Sequence of chain 1.A:
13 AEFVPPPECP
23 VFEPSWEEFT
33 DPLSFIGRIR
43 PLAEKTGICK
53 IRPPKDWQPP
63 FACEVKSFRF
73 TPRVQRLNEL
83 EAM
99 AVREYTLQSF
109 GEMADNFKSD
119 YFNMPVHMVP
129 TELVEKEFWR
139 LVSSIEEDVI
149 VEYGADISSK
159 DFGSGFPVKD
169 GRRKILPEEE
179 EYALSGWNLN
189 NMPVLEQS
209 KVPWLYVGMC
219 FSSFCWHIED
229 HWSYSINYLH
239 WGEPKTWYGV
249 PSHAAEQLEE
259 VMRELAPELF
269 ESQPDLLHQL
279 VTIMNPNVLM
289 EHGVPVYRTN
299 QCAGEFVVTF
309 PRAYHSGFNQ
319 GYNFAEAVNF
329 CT

This protein binds this small molecule.
Small molecule (SMILES): Cn1ccnc1CCO[C@H](c1cc2nccc(C(=O)O)c2[nH]1)c1ccccc1Cl

Binding-site contacts:
Ligand atom N13 contacts residue LEU278 of chain 1.A at 3.4 Å.
Ligand atom C21 contacts residue MN1 of chain 1.C at 3.2 Å.
Ligand atom C28 contacts residue TRP245 of chain 1.A at 3.6 Å (hydrophobic).
Ligand atom O25 contacts residue TYR151 of chain 1.A at 3.4 Å (h-bond).
Ligand atom C21 contacts residue HIS225 of chain 1.A at 3.4 Å.
Ligand atom C03 contacts residue PHE222 of chain 1.A at 3.6 Å (hydrophobic).
Ligand atom O26 contacts residue TYR151 of chain 1.A at 2.5 Å (h-bond).
Ligand atom N29 contacts residue HIS225 of chain 1.A at 3.2 Å (h-bond).
Ligand atom C28 contacts residue ASN235 of chain 1.A at 3.8 Å.
Ligand atom C23 contacts residue PHE222 of chain 1.A at 3.6 Å (hydrophobic).
Ligand atom C14 contacts residue GLN277 of chain 1.A at 3.1 Å.
Ligand atom N29 contacts residue HIS313 of chain 1.A at 3.5 Å (h-bond).
Ligand atom CL1 contacts residue ALA153 of chain 1.A at 3.5 Å.
Ligand atom N19 contacts residue TYR214 of chain 1.A at 3.4 Å.
Ligand atom C24 contacts residue TYR151 of chain 1.A at 3.3 Å (hydrophobic).
Ligand atom C27 contacts residue TRP245 of chain 1.A at 3.6 Å (hydrophobic).
Ligand atom C02 contacts residue PHE222 of chain 1.A at 3.7 Å (hydrophobic).
Ligand atom C27 contacts residue PHE222 of chain 1.A at 3.6 Å (hydrophobic).
Ligand atom C15 contacts residue GLN277 of chain 1.A at 3.6 Å.
Ligand atom C28 contacts residue HIS313 of chain 1.A at 3.8 Å.
Ligand atom C20 contacts residue HIS225 of chain 1.A at 3.3 Å.
Ligand atom C18 contacts residue TYR214 of chain 1.A at 3.5 Å (hydrophobic).
Ligand atom C28 contacts residue PHE222 of chain 1.A at 3.7 Å (hydrophobic).
Ligand atom O25 contacts residue PHE222 of chain 1.A at 3.7 Å.
Ligand atom O26 contacts residue TYR214 of chain 1.A at 3.5 Å.
Ligand atom O26 contacts residue PHE222 of chain 1.A at 3.3 Å.
Ligand atom C05 contacts residue CYS223 of chain 1.A at 3.5 Å (hydrophobic).
Ligand atom C22 contacts residue PHE222 of chain 1.A at 3.6 Å (hydrophobic).
Ligand atom C04 contacts residue CYS223 of chain 1.A at 3.5 Å (hydrophobic).
Ligand atom C04 contacts residue PHE222 of chain 1.A at 3.7 Å (hydrophobic).
Ligand atom C28 contacts residue MN1 of chain 1.C at 3.1 Å.
Ligand atom C24 contacts residue PHE222 of chain 1.A at 3.4 Å (hydrophobic).
Ligand atom C20 contacts residue MN1 of chain 1.C at 3.7 Å.
Ligand atom N19 contacts residue PHE222 of chain 1.A at 3.6 Å.
Ligand atom C14 contacts residue LEU278 of chain 1.A at 3.6 Å (hydrophobic).
Ligand atom C15 contacts residue HIS225 of chain 1.A at 3.8 Å.
Ligand atom C17 contacts residue HIS225 of chain 1.A at 3.5 Å.
Ligand atom C03 contacts residue SER221 of chain 1.A at 3.7 Å.
Ligand atom N29 contacts residue MN1 of chain 1.C at 2.3 Å.
Ligand atom O25 contacts residue LYS243 of chain 1.A at 2.8 Å (salt-bridge).